Sequence of chain 1.A:
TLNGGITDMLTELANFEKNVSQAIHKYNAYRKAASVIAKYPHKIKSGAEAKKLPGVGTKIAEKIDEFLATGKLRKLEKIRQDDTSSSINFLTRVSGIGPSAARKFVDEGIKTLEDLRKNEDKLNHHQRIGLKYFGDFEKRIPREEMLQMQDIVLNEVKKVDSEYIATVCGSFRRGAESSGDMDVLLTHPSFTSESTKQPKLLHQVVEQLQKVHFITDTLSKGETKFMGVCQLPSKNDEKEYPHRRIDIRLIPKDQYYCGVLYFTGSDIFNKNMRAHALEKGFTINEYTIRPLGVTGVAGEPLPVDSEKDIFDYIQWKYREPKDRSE

Binding-site contacts:
Ligand atom PG contacts residue MG1 of chain 1.F at 3.4 Å.
Ligand atom O3' contacts residue GLY276 of chain 1.A at 3.3 Å (h-bond).
Ligand atom O2 contacts residue ASN281 of chain 1.A at 3.0 Å (h-bond).
Ligand atom O1B contacts residue PPV1 of chain 1.M at 0.6 Å (h-bond).
Ligand atom O2A contacts residue ASP194 of chain 1.A at 2.8 Å (salt-bridge).
Ligand atom O1B contacts residue SER182 of chain 1.A at 3.1 Å (h-bond).
Ligand atom O3G contacts residue MG1 of chain 1.F at 2.2 Å.
Ligand atom O2A contacts residue ASP192 of chain 1.A at 3.0 Å (salt-bridge).
Ligand atom O3' contacts residue PPV1 of chain 1.M at 3.2 Å (h-bond).
Ligand atom O5' contacts residue PPV1 of chain 1.M at 2.6 Å (h-bond).
Ligand atom O1G contacts residue PPV1 of chain 1.M at 0.4 Å (h-bond).
Ligand atom PB contacts residue MG1 of chain 1.F at 3.0 Å.
Ligand atom O1G contacts residue SER182 of chain 1.A at 2.6 Å (h-bond).
Ligand atom PA contacts residue MG1 of chain 1.E at 3.4 Å.
Ligand atom O2B contacts residue ARG185 of chain 1.A at 3.3 Å (salt-bridge).
Ligand atom O3A contacts residue MG1 of chain 1.F at 3.0 Å.
Ligand atom O3' contacts residue THR275 of chain 1.A at 3.1 Å (h-bond).
Ligand atom O2A contacts residue MG1 of chain 1.E at 2.2 Å.
Ligand atom O1G contacts residue GLY191 of chain 1.A at 2.9 Å (h-bond).
Ligand atom O2A contacts residue PPV1 of chain 1.M at 2.9 Å (h-bond).
Ligand atom O3G contacts residue ASP192 of chain 1.A at 3.3 Å (salt-bridge).
Ligand atom O3A contacts residue PPV1 of chain 1.M at 0.3 Å (h-bond).
Ligand atom O2B contacts residue PPV1 of chain 1.M at 0.6 Å (h-bond).
Ligand atom PA contacts residue MG1 of chain 1.F at 3.1 Å.
Ligand atom PA contacts residue PPV1 of chain 1.M at 1.9 Å.
Ligand atom O2A contacts residue MG1 of chain 1.F at 2.2 Å.
Ligand atom O1B contacts residue ASP194 of chain 1.A at 2.9 Å (salt-bridge).
Ligand atom PG contacts residue PPV1 of chain 1.M at 0.2 Å.
Ligand atom O2G contacts residue PPV1 of chain 1.M at 0.5 Å (h-bond).
Ligand atom O1A contacts residue PPV1 of chain 1.M at 2.8 Å (h-bond).
Ligand atom O3' contacts residue PHE274 of chain 1.A at 3.1 Å (h-bond).
Ligand atom O2 contacts residue TYR273 of chain 1.A at 3.2 Å.
Ligand atom PB contacts residue PPV1 of chain 1.M at 0.3 Å.
Ligand atom O3A contacts residue MG1 of chain 1.Q at 2.2 Å.
Ligand atom PA contacts residue MG1 of chain 1.Q at 2.6 Å.
Ligand atom O3G contacts residue PPV1 of chain 1.M at 0.4 Å (h-bond).
Ligand atom O1B contacts residue MG1 of chain 1.F at 2.2 Å.
Ligand atom O1A contacts residue MG1 of chain 1.Q at 2.2 Å.
Ligand atom O1B contacts residue GLY181 of chain 1.A at 3.1 Å.
Ligand atom O3B contacts residue PPV1 of chain 1.M at 0.4 Å (h-bond).

This protein binds this small molecule.
Small molecule (SMILES): Nc1ccn([C@H]2C[C@H](O)[C@@H](CO[P](=O)(O)O[P](=O)(O)OP(=O)(O)O)O2)c(=O)n1